This small molecule binds to this protein.
Small molecule (SMILES): CC(=O)N[C@H]1[C@H](O[C@H]2[C@H](O)[C@@H](NC(C)=O)CO[C@@H]2CO)O[C@H](CO)[C@@H](O)[C@@H]1O

Binding-site contacts:
Ligand atom C1 contacts residue ARG427 of chain 1.E at 3.8 Å.
Ligand atom O5 contacts residue ASN322 of chain 1.E at 2.3 Å (h-bond).
Ligand atom O6 contacts residue ARG427 of chain 1.E at 3.2 Å (salt-bridge).
Ligand atom C7 contacts residue ASN322 of chain 1.E at 4.0 Å.
Ligand atom O7 contacts residue LYS320 of chain 1.E at 3.7 Å.
Ligand atom C6 contacts residue ARG427 of chain 1.E at 4.0 Å.
Ligand atom C7 contacts residue LYS320 of chain 1.E at 4.2 Å.
Ligand atom C1 contacts residue ASN322 of chain 1.E at 1.4 Å.
Ligand atom C2 contacts residue ASN322 of chain 1.E at 2.5 Å.
Ligand atom C4 contacts residue ASN322 of chain 1.E at 4.3 Å.
Ligand atom N2 contacts residue ASN322 of chain 1.E at 2.9 Å (h-bond).
Ligand atom C5 contacts residue ARG427 of chain 1.E at 4.2 Å.
Ligand atom C8 contacts residue LYS320 of chain 1.E at 4.1 Å.
Ligand atom O5 contacts residue ARG427 of chain 1.E at 3.1 Å (salt-bridge).
Ligand atom C5 contacts residue ASN322 of chain 1.E at 3.6 Å.
Ligand atom C3 contacts residue ASN322 of chain 1.E at 3.8 Å.

Sequence of chain 1.E:
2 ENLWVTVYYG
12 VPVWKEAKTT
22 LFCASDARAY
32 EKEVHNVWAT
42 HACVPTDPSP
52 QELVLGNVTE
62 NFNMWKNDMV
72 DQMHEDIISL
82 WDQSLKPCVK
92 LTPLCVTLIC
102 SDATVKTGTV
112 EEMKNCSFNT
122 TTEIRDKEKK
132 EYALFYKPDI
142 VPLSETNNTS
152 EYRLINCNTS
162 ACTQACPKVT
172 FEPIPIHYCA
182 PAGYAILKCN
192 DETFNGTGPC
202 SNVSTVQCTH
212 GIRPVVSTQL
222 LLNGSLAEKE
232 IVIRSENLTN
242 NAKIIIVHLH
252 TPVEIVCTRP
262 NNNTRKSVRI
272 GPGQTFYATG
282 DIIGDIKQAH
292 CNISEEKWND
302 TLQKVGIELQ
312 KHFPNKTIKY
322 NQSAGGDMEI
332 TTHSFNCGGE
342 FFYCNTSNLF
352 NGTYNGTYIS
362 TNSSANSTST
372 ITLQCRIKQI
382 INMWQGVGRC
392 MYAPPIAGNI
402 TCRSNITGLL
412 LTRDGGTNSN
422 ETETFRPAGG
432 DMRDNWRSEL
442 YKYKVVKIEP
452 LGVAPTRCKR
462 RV